Binding-site contacts:
Ligand atom N1' contacts residue PO41 of chain 2.B at 2.7 Å (h-bond).
Ligand atom O3' contacts residue GLU185 of chain 2.A at 2.5 Å (salt-bridge).
Ligand atom N2 contacts residue GLU183 of chain 2.A at 3.3 Å (salt-bridge).
Ligand atom C5' contacts residue HIS8 of chain 6.A at 3.3 Å.
Ligand atom C10 contacts residue GLU183 of chain 2.A at 3.8 Å.
Ligand atom C4 contacts residue ASP182 of chain 2.A at 3.8 Å.
Ligand atom C3' contacts residue GLU185 of chain 2.A at 3.4 Å.
Ligand atom N2 contacts residue MET184 of chain 2.A at 3.5 Å.
Ligand atom C6 contacts residue ASP182 of chain 2.A at 3.9 Å.
Ligand atom N7 contacts residue ASP207 of chain 2.A at 3.7 Å.
Ligand atom C6' contacts residue PO41 of chain 2.B at 3.4 Å.
Ligand atom N3 contacts residue GLU183 of chain 2.A at 3.3 Å.
Ligand atom C4' contacts residue PO41 of chain 2.B at 3.7 Å.
Ligand atom C2 contacts residue ASP182 of chain 2.A at 3.7 Å.
Ligand atom O5' contacts residue TYR161 of chain 2.A at 3.6 Å.
Ligand atom C6' contacts residue SER92 of chain 2.A at 3.4 Å.
Ligand atom C5' contacts residue TYR161 of chain 2.A at 3.8 Å (hydrophobic).
Ligand atom C8 contacts residue CYS93 of chain 2.A at 3.8 Å (hydrophobic).
Ligand atom N1' contacts residue SER92 of chain 2.A at 3.4 Å (h-bond).
Ligand atom C10 contacts residue CYS93 of chain 2.A at 3.8 Å (hydrophobic).
Ligand atom C5 contacts residue TYR161 of chain 2.A at 3.7 Å (hydrophobic).
Ligand atom O5' contacts residue HIS8 of chain 6.A at 2.6 Å (h-bond).
Ligand atom O3' contacts residue PO41 of chain 2.B at 2.7 Å (h-bond).
Ligand atom N1 contacts residue ASP182 of chain 2.A at 3.3 Å (salt-bridge).
Ligand atom N2 contacts residue ASP182 of chain 2.A at 3.8 Å.
Ligand atom C10 contacts residue PO41 of chain 2.B at 3.4 Å.
Ligand atom N7 contacts residue GLY94 of chain 2.A at 3.9 Å.
Ligand atom N1 contacts residue TYR161 of chain 2.A at 3.9 Å.
Ligand atom O3' contacts residue VAL67 of chain 2.A at 3.9 Å.
Ligand atom N3 contacts residue MET184 of chain 2.A at 3.7 Å.
Ligand atom C3' contacts residue MET184 of chain 2.A at 3.7 Å (hydrophobic).
Ligand atom C2' contacts residue GLU185 of chain 2.A at 3.6 Å.
Ligand atom C2' contacts residue MET184 of chain 2.A at 3.7 Å (hydrophobic).
Ligand atom C6 contacts residue TYR161 of chain 2.A at 3.6 Å (hydrophobic).
Ligand atom C3' contacts residue PO41 of chain 2.B at 3.6 Å.
Ligand atom C10 contacts residue SER92 of chain 2.A at 3.0 Å.
Ligand atom C8 contacts residue ASP207 of chain 2.A at 3.7 Å.
Ligand atom C2' contacts residue PO41 of chain 2.B at 3.4 Å.
Ligand atom C9 contacts residue CYS93 of chain 2.A at 3.8 Å (hydrophobic).
Ligand atom N3 contacts residue ASP182 of chain 2.A at 3.7 Å.

A protein and the small-molecule ligand that binds it are described below.
Small molecule (SMILES): Nc1nc2c(CN3C[C@H](CO)[C@@H](O)C3)c[nH]c2c(=O)[nH]1

Sequence of chain 2.A:
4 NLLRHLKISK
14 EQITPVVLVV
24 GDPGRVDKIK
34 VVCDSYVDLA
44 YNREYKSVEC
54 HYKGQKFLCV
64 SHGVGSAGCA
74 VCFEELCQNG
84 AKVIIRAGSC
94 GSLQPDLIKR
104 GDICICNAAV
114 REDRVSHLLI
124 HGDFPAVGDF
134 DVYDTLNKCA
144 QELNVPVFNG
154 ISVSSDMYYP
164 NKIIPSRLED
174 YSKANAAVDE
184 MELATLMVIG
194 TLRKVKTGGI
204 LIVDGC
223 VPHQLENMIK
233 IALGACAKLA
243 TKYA

Sequence of chain 6.A:
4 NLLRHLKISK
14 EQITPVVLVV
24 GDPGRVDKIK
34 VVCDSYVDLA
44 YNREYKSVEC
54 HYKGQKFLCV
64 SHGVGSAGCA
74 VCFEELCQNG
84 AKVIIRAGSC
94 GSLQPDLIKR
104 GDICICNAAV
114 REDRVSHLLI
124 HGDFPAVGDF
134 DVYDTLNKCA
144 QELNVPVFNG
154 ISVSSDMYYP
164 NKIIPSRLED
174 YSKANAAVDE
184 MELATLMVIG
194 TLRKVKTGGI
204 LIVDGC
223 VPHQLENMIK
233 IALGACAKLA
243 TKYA